The protein below binds the small molecule below.
Small molecule (SMILES): Nc1ncnc2c1ncn2[C@@H]1O[C@H](COP(=O)(O)OP(=O)(O)OP(O)(O)=S)[C@@H](O)[C@H]1O

Sequence of chain 1.D:
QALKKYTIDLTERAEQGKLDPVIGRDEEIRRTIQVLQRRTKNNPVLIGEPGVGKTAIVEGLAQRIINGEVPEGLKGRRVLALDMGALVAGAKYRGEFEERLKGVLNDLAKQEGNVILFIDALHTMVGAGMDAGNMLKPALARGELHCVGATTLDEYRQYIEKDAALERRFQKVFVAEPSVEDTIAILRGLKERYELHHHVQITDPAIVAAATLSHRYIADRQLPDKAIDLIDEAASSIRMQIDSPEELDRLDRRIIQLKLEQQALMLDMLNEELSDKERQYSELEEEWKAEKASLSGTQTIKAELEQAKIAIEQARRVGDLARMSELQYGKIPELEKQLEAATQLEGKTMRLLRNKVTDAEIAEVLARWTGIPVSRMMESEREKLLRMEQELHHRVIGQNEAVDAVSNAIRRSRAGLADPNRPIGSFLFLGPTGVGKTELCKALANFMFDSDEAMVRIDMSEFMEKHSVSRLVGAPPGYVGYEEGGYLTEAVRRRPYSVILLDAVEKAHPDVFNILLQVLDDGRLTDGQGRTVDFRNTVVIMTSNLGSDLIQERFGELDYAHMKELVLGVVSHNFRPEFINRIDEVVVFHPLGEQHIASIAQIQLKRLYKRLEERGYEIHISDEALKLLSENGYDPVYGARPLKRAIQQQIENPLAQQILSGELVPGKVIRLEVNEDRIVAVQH

Sequence of chain 1.C:
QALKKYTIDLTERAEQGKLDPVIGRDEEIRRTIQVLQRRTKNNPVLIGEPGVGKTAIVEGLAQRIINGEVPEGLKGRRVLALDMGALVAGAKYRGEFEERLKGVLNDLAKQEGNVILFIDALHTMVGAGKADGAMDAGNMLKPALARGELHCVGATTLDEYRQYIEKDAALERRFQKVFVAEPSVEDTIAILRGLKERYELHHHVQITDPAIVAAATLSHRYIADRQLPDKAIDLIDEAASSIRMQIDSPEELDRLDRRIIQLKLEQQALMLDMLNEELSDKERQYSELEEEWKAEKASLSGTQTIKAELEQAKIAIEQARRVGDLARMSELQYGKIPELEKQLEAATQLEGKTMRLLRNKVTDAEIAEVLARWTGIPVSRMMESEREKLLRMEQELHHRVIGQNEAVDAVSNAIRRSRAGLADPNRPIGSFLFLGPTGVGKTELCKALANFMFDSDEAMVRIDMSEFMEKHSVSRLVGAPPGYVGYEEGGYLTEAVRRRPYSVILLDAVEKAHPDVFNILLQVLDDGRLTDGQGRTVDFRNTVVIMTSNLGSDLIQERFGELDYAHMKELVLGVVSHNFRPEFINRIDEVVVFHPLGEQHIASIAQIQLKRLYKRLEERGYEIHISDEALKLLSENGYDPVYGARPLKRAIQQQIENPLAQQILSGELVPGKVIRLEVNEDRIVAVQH

Binding-site contacts:
Ligand atom N6 contacts residue ILE181 of chain 1.D at 3.3 Å (h-bond).
Ligand atom O5' contacts residue GLY211 of chain 1.D at 3.1 Å.
Ligand atom O2A contacts residue THR213 of chain 1.D at 3.7 Å.
Ligand atom PA contacts residue GLY211 of chain 1.D at 2.7 Å.
Ligand atom O1A contacts residue GLY211 of chain 1.D at 3.8 Å.
Ligand atom O2A contacts residue ALA214 of chain 1.D at 3.8 Å.
Ligand atom O1B contacts residue THR213 of chain 1.D at 3.5 Å (h-bond).
Ligand atom PG contacts residue ARG331 of chain 1.C at 3.6 Å.
Ligand atom O3B contacts residue ARG331 of chain 1.C at 3.2 Å (salt-bridge).
Ligand atom O3A contacts residue ARG331 of chain 1.C at 3.7 Å.
Ligand atom N3 contacts residue ILE349 of chain 1.D at 3.7 Å.
Ligand atom O2A contacts residue VAL210 of chain 1.D at 3.5 Å.
Ligand atom O1A contacts residue THR213 of chain 1.D at 3.4 Å.
Ligand atom N3 contacts residue LEU353 of chain 1.D at 3.8 Å.
Ligand atom N7 contacts residue VAL210 of chain 1.D at 3.6 Å.
Ligand atom N1 contacts residue ILE181 of chain 1.D at 3.5 Å (h-bond).
Ligand atom N1 contacts residue ILE349 of chain 1.D at 3.6 Å.
Ligand atom O2A contacts residue LYS212 of chain 1.D at 2.5 Å (salt-bridge).
Ligand atom S1G contacts residue ARG331 of chain 1.C at 3.0 Å (salt-bridge).
Ligand atom O2G contacts residue ARG332 of chain 1.C at 3.7 Å.
Ligand atom N7 contacts residue PRO387 of chain 1.D at 3.4 Å.
Ligand atom N6 contacts residue ARG183 of chain 1.D at 3.7 Å.
Ligand atom O3G contacts residue GLY209 of chain 1.D at 3.8 Å.
Ligand atom C6 contacts residue ILE349 of chain 1.D at 3.6 Å (hydrophobic).
Ligand atom O3B contacts residue GLY209 of chain 1.D at 3.2 Å (h-bond).
Ligand atom N6 contacts residue ILE349 of chain 1.D at 3.3 Å.
Ligand atom C1' contacts residue ILE391 of chain 1.D at 3.8 Å (hydrophobic).
Ligand atom O1A contacts residue ALA214 of chain 1.D at 3.8 Å.
Ligand atom C8 contacts residue PRO387 of chain 1.D at 3.6 Å (hydrophobic).
Ligand atom O2B contacts residue THR213 of chain 1.D at 3.8 Å.
Ligand atom O3A contacts residue GLY211 of chain 1.D at 3.5 Å.
Ligand atom PG contacts residue ARG332 of chain 1.C at 3.4 Å.
Ligand atom C2 contacts residue ILE349 of chain 1.D at 3.6 Å (hydrophobic).
Ligand atom O2B contacts residue LYS212 of chain 1.D at 2.7 Å (salt-bridge).
Ligand atom O2B contacts residue GLY211 of chain 1.D at 3.2 Å (h-bond).
Ligand atom O1B contacts residue ARG332 of chain 1.C at 3.8 Å.
Ligand atom O3G contacts residue PRO208 of chain 1.D at 3.3 Å.
Ligand atom O2A contacts residue GLY211 of chain 1.D at 1.4 Å.
Ligand atom S1G contacts residue ARG332 of chain 1.C at 1.6 Å (salt-bridge).
Ligand atom C2 contacts residue PRO179 of chain 1.D at 3.8 Å (hydrophobic).